This small molecule binds to this protein.
Small molecule (SMILES): CC(=O)N[C@@H]1[C@@H](O)[C@H](O)[C@@H](CO)O[C@H]1O

Binding-site contacts:
Ligand atom N2 contacts residue MET323 of chain 1.D at 3.9 Å.
Ligand atom C7 contacts residue ASN322 of chain 1.D at 3.4 Å.
Ligand atom O5 contacts residue ASN322 of chain 1.D at 2.4 Å (h-bond).
Ligand atom O3 contacts residue ASN322 of chain 1.D at 4.1 Å.
Ligand atom C7 contacts residue MET323 of chain 1.D at 3.4 Å (hydrophobic).
Ligand atom C8 contacts residue GLN325 of chain 1.D at 4.4 Å.
Ligand atom N2 contacts residue ASN322 of chain 1.D at 3.2 Å (h-bond).
Ligand atom O7 contacts residue MET323 of chain 1.D at 3.5 Å (h-bond).
Ligand atom O7 contacts residue ASN322 of chain 1.D at 2.9 Å (h-bond).
Ligand atom C8 contacts residue THR324 of chain 1.D at 3.6 Å.
Ligand atom C1 contacts residue MET323 of chain 1.D at 4.0 Å (hydrophobic).
Ligand atom C5 contacts residue ASN322 of chain 1.D at 3.6 Å.
Ligand atom C1 contacts residue ASN322 of chain 1.D at 1.4 Å.
Ligand atom C4 contacts residue ASN322 of chain 1.D at 4.2 Å.
Ligand atom C2 contacts residue ASN322 of chain 1.D at 2.4 Å.
Ligand atom C8 contacts residue MET323 of chain 1.D at 3.5 Å (hydrophobic).
Ligand atom C3 contacts residue ASN322 of chain 1.D at 3.7 Å.

Sequence of chain 1.D:
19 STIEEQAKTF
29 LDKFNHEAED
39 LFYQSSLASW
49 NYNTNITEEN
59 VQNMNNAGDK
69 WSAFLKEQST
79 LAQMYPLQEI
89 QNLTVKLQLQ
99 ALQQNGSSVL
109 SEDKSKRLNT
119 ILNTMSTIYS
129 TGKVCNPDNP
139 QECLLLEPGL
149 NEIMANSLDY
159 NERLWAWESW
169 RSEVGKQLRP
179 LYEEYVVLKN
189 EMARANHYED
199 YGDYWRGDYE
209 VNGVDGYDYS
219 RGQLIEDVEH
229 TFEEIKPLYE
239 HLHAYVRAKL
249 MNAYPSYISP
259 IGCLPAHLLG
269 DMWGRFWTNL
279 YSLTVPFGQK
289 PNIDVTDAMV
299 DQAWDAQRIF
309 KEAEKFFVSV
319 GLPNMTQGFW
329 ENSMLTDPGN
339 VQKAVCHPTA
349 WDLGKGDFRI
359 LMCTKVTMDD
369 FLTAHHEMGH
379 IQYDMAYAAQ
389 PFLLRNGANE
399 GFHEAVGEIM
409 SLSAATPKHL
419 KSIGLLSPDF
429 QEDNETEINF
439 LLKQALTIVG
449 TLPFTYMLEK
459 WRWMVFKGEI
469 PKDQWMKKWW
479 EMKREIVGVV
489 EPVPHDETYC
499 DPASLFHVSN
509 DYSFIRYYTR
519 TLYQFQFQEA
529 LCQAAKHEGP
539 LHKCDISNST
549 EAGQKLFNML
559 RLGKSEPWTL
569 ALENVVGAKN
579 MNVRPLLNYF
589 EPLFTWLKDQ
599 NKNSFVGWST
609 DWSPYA